Sequence of chain 1.H:
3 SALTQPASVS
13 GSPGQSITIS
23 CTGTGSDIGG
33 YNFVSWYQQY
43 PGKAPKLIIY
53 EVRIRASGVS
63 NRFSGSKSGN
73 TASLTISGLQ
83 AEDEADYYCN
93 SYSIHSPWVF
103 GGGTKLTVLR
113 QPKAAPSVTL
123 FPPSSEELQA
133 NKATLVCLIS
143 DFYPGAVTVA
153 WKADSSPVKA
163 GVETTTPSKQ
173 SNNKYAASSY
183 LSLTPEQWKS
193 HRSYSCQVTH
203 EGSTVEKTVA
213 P

Binding-site contacts:
Ligand atom O5 contacts residue THR77 of chain 1.A at 3.3 Å (h-bond).
Ligand atom C8 contacts residue ILE64 of chain 1.B at 4.0 Å (hydrophobic).
Ligand atom C6 contacts residue TRP24 of chain 1.B at 3.6 Å (hydrophobic).
Ligand atom O7 contacts residue MET80 of chain 1.A at 4.3 Å.
Ligand atom C6 contacts residue THR77 of chain 1.A at 3.8 Å.
Ligand atom O4 contacts residue TRP24 of chain 1.B at 4.0 Å.
Ligand atom C5 contacts residue TRP24 of chain 1.B at 4.4 Å (hydrophobic).
Ligand atom O6 contacts residue ILE64 of chain 1.B at 4.2 Å.
Ligand atom C8 contacts residue MET80 of chain 1.A at 4.4 Å (hydrophobic).
Ligand atom C6 contacts residue ASN63 of chain 1.H at 4.0 Å.
Ligand atom O2 contacts residue TRP24 of chain 1.B at 2.9 Å (h-bond).
Ligand atom C6 contacts residue ILE64 of chain 1.B at 4.3 Å (hydrophobic).
Ligand atom O6 contacts residue THR77 of chain 1.A at 2.5 Å (h-bond).
Ligand atom C8 contacts residue ASN79 of chain 1.A at 4.4 Å.
Ligand atom O6 contacts residue ASN60 of chain 1.B at 4.0 Å.
Ligand atom C6 contacts residue MET80 of chain 1.A at 4.4 Å (hydrophobic).
Ligand atom C8 contacts residue TRP227 of chain 1.A at 3.7 Å (hydrophobic).
Ligand atom O7 contacts residue ASN79 of chain 1.A at 3.0 Å (h-bond).
Ligand atom C2 contacts residue GLU76 of chain 1.A at 4.1 Å.
Ligand atom C2 contacts residue ASN79 of chain 1.A at 2.5 Å.
Ligand atom C1 contacts residue GLU76 of chain 1.A at 3.9 Å.
Ligand atom C5 contacts residue MET80 of chain 1.A at 4.0 Å (hydrophobic).
Ligand atom N2 contacts residue ASN79 of chain 1.A at 2.9 Å (h-bond).
Ligand atom O6 contacts residue ASN63 of chain 1.H at 3.2 Å.
Ligand atom O5 contacts residue ASN79 of chain 1.A at 2.3 Å (h-bond).
Ligand atom C7 contacts residue ASN79 of chain 1.A at 3.2 Å.
Ligand atom C8 contacts residue ASN99 of chain 1.A at 3.8 Å.
Ligand atom O5 contacts residue MET80 of chain 1.A at 4.2 Å.
Ligand atom C2 contacts residue TRP24 of chain 1.B at 3.7 Å (hydrophobic).
Ligand atom C1 contacts residue THR77 of chain 1.A at 4.3 Å.
Ligand atom C5 contacts residue ASN79 of chain 1.A at 3.6 Å.
Ligand atom C1 contacts residue MET80 of chain 1.A at 4.3 Å (hydrophobic).
Ligand atom C7 contacts residue GLU76 of chain 1.A at 4.2 Å.
Ligand atom C5 contacts residue THR77 of chain 1.A at 4.2 Å.
Ligand atom C3 contacts residue ASN79 of chain 1.A at 3.8 Å.
Ligand atom O3 contacts residue TRP24 of chain 1.B at 4.3 Å.
Ligand atom O5 contacts residue GLU76 of chain 1.A at 4.2 Å.
Ligand atom C1 contacts residue ASN79 of chain 1.A at 1.4 Å.
Ligand atom O7 contacts residue GLU76 of chain 1.A at 3.2 Å (salt-bridge).
Ligand atom C4 contacts residue ASN79 of chain 1.A at 4.2 Å.

The small molecule below binds the protein below.
Small molecule (SMILES): CC(=O)N[C@H]1[C@H](O[C@H]2[C@H](O)[C@@H](NC(C)=O)CO[C@@H]2CO)O[C@H](CO)[C@@H](O[C@@H]2O[C@H](CO)[C@@H](O)[C@H](O)[C@@H]2O)[C@@H]1O

Sequence of chain 1.A:
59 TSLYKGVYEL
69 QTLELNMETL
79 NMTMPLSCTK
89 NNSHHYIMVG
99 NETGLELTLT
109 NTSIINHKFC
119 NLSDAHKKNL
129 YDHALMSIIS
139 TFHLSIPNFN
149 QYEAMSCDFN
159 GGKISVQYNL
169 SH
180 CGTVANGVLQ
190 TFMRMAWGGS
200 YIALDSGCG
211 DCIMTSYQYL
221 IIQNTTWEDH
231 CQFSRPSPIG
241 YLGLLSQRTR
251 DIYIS

Sequence of chain 1.B:
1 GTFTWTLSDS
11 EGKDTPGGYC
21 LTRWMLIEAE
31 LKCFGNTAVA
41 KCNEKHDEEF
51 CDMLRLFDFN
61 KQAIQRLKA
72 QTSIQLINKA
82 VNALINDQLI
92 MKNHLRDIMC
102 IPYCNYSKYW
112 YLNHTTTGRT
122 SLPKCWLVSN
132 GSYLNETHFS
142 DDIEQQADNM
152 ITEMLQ